A protein and the small-molecule ligand that binds it are described below.
Small molecule (SMILES): COc1ccc2c(c1)cc(C(=O)NS(=O)(=O)c1ccc(C(F)(F)F)cc1)n2CC(=O)O

Sequence of chain 1.B:
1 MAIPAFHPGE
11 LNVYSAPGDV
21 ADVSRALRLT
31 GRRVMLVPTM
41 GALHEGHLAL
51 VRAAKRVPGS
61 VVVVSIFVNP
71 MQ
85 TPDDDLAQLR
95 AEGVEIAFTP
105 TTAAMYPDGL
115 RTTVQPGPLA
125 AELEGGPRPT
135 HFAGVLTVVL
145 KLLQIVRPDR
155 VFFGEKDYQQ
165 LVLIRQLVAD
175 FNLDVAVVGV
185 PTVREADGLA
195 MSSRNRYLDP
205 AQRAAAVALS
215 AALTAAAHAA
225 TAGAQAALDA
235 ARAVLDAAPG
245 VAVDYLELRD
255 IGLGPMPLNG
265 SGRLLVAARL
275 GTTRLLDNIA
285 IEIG

Sequence of chain 1.A:
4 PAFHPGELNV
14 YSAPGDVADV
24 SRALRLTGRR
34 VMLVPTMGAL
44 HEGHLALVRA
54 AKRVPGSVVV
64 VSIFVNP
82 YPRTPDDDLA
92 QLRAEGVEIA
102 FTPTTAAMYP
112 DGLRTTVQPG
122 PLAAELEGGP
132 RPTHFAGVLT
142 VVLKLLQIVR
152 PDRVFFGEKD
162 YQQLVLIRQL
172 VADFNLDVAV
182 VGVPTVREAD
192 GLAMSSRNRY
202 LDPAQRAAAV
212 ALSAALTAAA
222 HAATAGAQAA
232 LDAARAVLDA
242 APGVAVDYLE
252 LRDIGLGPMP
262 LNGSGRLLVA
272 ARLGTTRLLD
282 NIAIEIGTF

Binding-site contacts:
Ligand atom CAA contacts residue PRO133 of chain 1.A at 3.5 Å (hydrophobic).
Ligand atom CAP contacts residue PRO133 of chain 1.A at 3.8 Å (hydrophobic).
Ligand atom OAC contacts residue GLN119 of chain 1.B at 4.1 Å.
Ligand atom OAD contacts residue GLN119 of chain 1.B at 2.9 Å (h-bond).
Ligand atom CAQ contacts residue THR134 of chain 1.A at 3.9 Å.
Ligand atom CBD contacts residue ALA137 of chain 1.A at 4.2 Å (hydrophobic).
Ligand atom FAH contacts residue ALA137 of chain 1.A at 3.6 Å.
Ligand atom CAX contacts residue LEU114 of chain 1.A at 3.7 Å (hydrophobic).
Ligand atom CBD contacts residue GLY138 of chain 1.A at 3.8 Å.
Ligand atom CA contacts residue THR134 of chain 1.A at 4.3 Å.
Ligand atom CBB contacts residue THR134 of chain 1.A at 4.2 Å.
Ligand atom CAJ contacts residue LEU114 of chain 1.A at 3.4 Å (hydrophobic).
Ligand atom CBA contacts residue THR134 of chain 1.A at 4.2 Å.
Ligand atom N contacts residue THR134 of chain 1.A at 3.7 Å.
Ligand atom CAN contacts residue PRO133 of chain 1.A at 3.9 Å (hydrophobic).
Ligand atom CAY contacts residue THR134 of chain 1.A at 4.2 Å.
Ligand atom CAV contacts residue THR134 of chain 1.A at 3.7 Å.
Ligand atom CAZ contacts residue THR134 of chain 1.A at 3.5 Å.
Ligand atom FAI contacts residue GLY138 of chain 1.A at 4.1 Å.
Ligand atom CAX contacts residue THR134 of chain 1.A at 4.3 Å.
Ligand atom CAM contacts residue THR117 of chain 1.A at 3.9 Å.
Ligand atom CAK contacts residue ALA137 of chain 1.A at 4.0 Å (hydrophobic).
Ligand atom FAH contacts residue GLY138 of chain 1.A at 3.4 Å.
Ligand atom OAC contacts residue THR134 of chain 1.A at 4.2 Å.
Ligand atom FAH contacts residue LEU114 of chain 1.A at 4.1 Å.
Ligand atom NAS contacts residue THR134 of chain 1.A at 3.9 Å.
Ligand atom OAT contacts residue PRO133 of chain 1.A at 3.9 Å.
Ligand atom FAG contacts residue THR134 of chain 1.A at 3.0 Å.
Ligand atom FAG contacts residue GLY138 of chain 1.A at 3.0 Å.
Ligand atom CBD contacts residue LEU114 of chain 1.A at 3.9 Å (hydrophobic).
Ligand atom FAH contacts residue THR117 of chain 1.A at 3.6 Å.
Ligand atom FAG contacts residue ALA137 of chain 1.A at 3.8 Å.
Ligand atom CAL contacts residue LEU114 of chain 1.A at 4.0 Å (hydrophobic).
Ligand atom CAW contacts residue PRO133 of chain 1.A at 3.7 Å (hydrophobic).
Ligand atom CAJ contacts residue THR134 of chain 1.A at 4.1 Å.
Ligand atom CAL contacts residue THR134 of chain 1.A at 4.0 Å.
Ligand atom FAH contacts residue THR141 of chain 1.A at 3.8 Å.
Ligand atom CAM contacts residue GLN119 of chain 1.B at 4.2 Å.
Ligand atom CAK contacts residue THR117 of chain 1.A at 3.7 Å.
Ligand atom FAI contacts residue LEU114 of chain 1.A at 3.1 Å.